Sequence of chain 1.A:
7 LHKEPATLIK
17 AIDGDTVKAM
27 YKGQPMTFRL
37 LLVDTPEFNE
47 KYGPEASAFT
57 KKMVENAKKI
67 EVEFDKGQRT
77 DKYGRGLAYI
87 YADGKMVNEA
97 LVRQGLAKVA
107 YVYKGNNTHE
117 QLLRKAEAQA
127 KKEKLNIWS

This small molecule binds to this protein.
Small molecule (SMILES): Cc1cn([C@H]2C[C@H](OP(=O)(O)O)[C@@H](COP(=O)(O)O)O2)c(=O)[nH]c1=O

Binding-site contacts:
Ligand atom C5M contacts residue LEU36 of chain 1.A at 3.9 Å (hydrophobic).
Ligand atom C2' contacts residue TYR109 of chain 1.A at 3.5 Å (hydrophobic).
Ligand atom C4 contacts residue TYR109 of chain 1.A at 3.7 Å (hydrophobic).
Ligand atom O3' contacts residue LYS78 of chain 1.A at 3.4 Å (salt-bridge).
Ligand atom O1P contacts residue LYS78 of chain 1.A at 2.7 Å (salt-bridge).
Ligand atom O4 contacts residue LEU83 of chain 1.A at 3.6 Å.
Ligand atom C4 contacts residue LEU83 of chain 1.A at 3.6 Å (hydrophobic).
Ligand atom C5' contacts residue TYR107 of chain 1.A at 3.6 Å (hydrophobic).
Ligand atom O4P contacts residue ASP40 of chain 1.A at 3.3 Å (salt-bridge).
Ligand atom C2 contacts residue ASP77 of chain 1.A at 4.0 Å.
Ligand atom O2 contacts residue TYR109 of chain 1.A at 3.9 Å.
Ligand atom O2 contacts residue ASP77 of chain 1.A at 3.8 Å.
Ligand atom N3 contacts residue LEU83 of chain 1.A at 3.8 Å.
Ligand atom C2 contacts residue TYR109 of chain 1.A at 3.9 Å (hydrophobic).
Ligand atom O3P contacts residue TYR79 of chain 1.A at 2.5 Å (h-bond).
Ligand atom O4' contacts residue ARG81 of chain 1.A at 3.0 Å (salt-bridge).
Ligand atom O6P contacts residue GLU43 of chain 1.A at 4.0 Å.
Ligand atom P2 contacts residue ARG35 of chain 1.A at 3.6 Å.
Ligand atom N3 contacts residue TYR109 of chain 1.A at 3.5 Å.
Ligand atom C2' contacts residue TYR107 of chain 1.A at 3.7 Å (hydrophobic).
Ligand atom O5P contacts residue ARG81 of chain 1.A at 2.8 Å (salt-bridge).
Ligand atom C5' contacts residue ARG81 of chain 1.A at 4.0 Å.
Ligand atom P2 contacts residue CA1 of chain 1.C at 4.1 Å.
Ligand atom O4 contacts residue LEU37 of chain 1.A at 3.9 Å.
Ligand atom O1P contacts residue TYR79 of chain 1.A at 3.5 Å (h-bond).
Ligand atom P2 contacts residue ARG81 of chain 1.A at 4.0 Å.
Ligand atom C5M contacts residue ARG35 of chain 1.A at 3.7 Å.
Ligand atom P1 contacts residue LYS78 of chain 1.A at 3.6 Å.
Ligand atom O5' contacts residue ARG35 of chain 1.A at 3.7 Å.
Ligand atom C5 contacts residue LEU83 of chain 1.A at 4.0 Å (hydrophobic).
Ligand atom C3' contacts residue TYR107 of chain 1.A at 3.9 Å (hydrophobic).
Ligand atom C4' contacts residue ARG81 of chain 1.A at 3.8 Å.
Ligand atom O4 contacts residue TYR109 of chain 1.A at 3.8 Å.
Ligand atom P1 contacts residue TYR79 of chain 1.A at 3.6 Å.
Ligand atom O5P contacts residue ARG35 of chain 1.A at 2.9 Å (salt-bridge).
Ligand atom C5M contacts residue TYR107 of chain 1.A at 3.7 Å (hydrophobic).
Ligand atom C5 contacts residue TYR107 of chain 1.A at 3.9 Å (hydrophobic).
Ligand atom O4P contacts residue ARG35 of chain 1.A at 2.9 Å (salt-bridge).
Ligand atom O5' contacts residue ARG81 of chain 1.A at 3.0 Å (salt-bridge).
Ligand atom O4P contacts residue CA1 of chain 1.C at 3.1 Å.